Binding-site contacts:
Ligand atom C1 contacts residue THR618 of chain 1.C at 4.4 Å.
Ligand atom O5 contacts residue ASN616 of chain 1.C at 2.4 Å (h-bond).
Ligand atom C2 contacts residue ASN616 of chain 1.C at 2.4 Å.
Ligand atom C8 contacts residue ASN616 of chain 1.C at 4.4 Å.
Ligand atom O6 contacts residue THR618 of chain 1.C at 3.8 Å.
Ligand atom C3 contacts residue ASN616 of chain 1.C at 3.8 Å.
Ligand atom O7 contacts residue ASN616 of chain 1.C at 3.2 Å (h-bond).
Ligand atom C4 contacts residue ASN616 of chain 1.C at 4.2 Å.
Ligand atom C1 contacts residue ASN616 of chain 1.C at 1.4 Å.
Ligand atom C5 contacts residue ASN616 of chain 1.C at 3.7 Å.
Ligand atom O5 contacts residue THR618 of chain 1.C at 3.9 Å.
Ligand atom C7 contacts residue ASN616 of chain 1.C at 3.2 Å.
Ligand atom N2 contacts residue ASN616 of chain 1.C at 2.9 Å (h-bond).

This protein binds this small molecule.
Small molecule (SMILES): CC(=O)N[C@@H]1[C@@H](O)[C@H](O)[C@@H](CO)O[C@H]1O

Sequence of chain 1.C:
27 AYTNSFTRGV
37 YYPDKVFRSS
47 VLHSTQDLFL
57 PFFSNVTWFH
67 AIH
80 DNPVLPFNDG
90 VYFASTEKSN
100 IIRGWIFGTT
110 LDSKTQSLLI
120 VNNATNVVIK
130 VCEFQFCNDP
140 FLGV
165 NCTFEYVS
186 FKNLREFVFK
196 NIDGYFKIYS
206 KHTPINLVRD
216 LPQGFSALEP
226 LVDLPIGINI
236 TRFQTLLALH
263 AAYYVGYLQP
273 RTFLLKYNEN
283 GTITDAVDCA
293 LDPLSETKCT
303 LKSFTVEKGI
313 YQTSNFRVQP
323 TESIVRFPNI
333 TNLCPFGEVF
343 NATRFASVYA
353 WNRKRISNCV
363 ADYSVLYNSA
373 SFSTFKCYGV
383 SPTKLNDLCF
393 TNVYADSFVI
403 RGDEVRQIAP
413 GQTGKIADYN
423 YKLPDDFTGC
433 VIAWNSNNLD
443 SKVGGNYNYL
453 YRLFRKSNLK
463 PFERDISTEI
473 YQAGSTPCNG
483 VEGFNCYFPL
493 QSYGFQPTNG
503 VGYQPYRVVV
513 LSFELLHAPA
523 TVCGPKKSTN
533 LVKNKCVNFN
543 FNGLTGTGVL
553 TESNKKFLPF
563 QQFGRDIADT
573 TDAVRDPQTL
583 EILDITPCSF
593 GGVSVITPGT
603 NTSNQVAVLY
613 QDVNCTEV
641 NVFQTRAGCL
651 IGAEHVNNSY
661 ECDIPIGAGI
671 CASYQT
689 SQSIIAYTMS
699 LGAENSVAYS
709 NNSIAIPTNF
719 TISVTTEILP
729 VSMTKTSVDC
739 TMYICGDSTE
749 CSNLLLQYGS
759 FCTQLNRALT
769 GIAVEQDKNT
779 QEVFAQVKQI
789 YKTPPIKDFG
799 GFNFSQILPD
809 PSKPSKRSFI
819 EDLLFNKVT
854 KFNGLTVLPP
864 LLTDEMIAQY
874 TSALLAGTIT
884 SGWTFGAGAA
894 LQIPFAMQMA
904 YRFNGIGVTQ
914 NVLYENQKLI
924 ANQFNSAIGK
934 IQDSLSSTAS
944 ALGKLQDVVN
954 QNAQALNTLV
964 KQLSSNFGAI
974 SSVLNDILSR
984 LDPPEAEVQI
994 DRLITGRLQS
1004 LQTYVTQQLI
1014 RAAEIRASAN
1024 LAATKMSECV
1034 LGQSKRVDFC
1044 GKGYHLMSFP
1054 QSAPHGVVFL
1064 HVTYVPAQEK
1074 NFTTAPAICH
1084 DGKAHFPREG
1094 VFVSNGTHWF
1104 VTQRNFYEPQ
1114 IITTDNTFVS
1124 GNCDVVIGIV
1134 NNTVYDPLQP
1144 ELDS